The small molecule below binds the protein below.
Small molecule (SMILES): CC(=O)N[C@H]1[C@H](O[C@H]2[C@H](O)[C@@H](NC(C)=O)CO[C@@H]2CO)O[C@H](CO)[C@@H](O)[C@@H]1O

Binding-site contacts:
Ligand atom O6 contacts residue GLN913 of chain 1.C at 3.9 Å.
Ligand atom O7 contacts residue GLN1058 of chain 1.C at 4.0 Å.
Ligand atom O7 contacts residue LEU909 of chain 1.C at 3.3 Å.
Ligand atom C3 contacts residue ASN704 of chain 1.C at 3.8 Å.
Ligand atom O5 contacts residue ASN704 of chain 1.C at 2.4 Å (h-bond).
Ligand atom C1 contacts residue ASN704 of chain 1.C at 1.4 Å.
Ligand atom C4 contacts residue ASN704 of chain 1.C at 4.2 Å.
Ligand atom C5 contacts residue ASN704 of chain 1.C at 3.6 Å.
Ligand atom N2 contacts residue ASN704 of chain 1.C at 2.9 Å (h-bond).
Ligand atom C4 contacts residue LEU909 of chain 1.C at 4.3 Å (hydrophobic).
Ligand atom C7 contacts residue LEU909 of chain 1.C at 3.7 Å (hydrophobic).
Ligand atom C2 contacts residue ASN704 of chain 1.C at 2.5 Å.
Ligand atom C8 contacts residue ASN704 of chain 1.C at 4.5 Å.
Ligand atom C5 contacts residue LEU909 of chain 1.C at 4.1 Å (hydrophobic).
Ligand atom C8 contacts residue LEU909 of chain 1.C at 4.0 Å (hydrophobic).
Ligand atom N2 contacts residue LEU909 of chain 1.C at 4.3 Å.
Ligand atom C7 contacts residue ASN704 of chain 1.C at 3.4 Å.
Ligand atom O7 contacts residue ASN704 of chain 1.C at 3.5 Å (h-bond).
Ligand atom O4 contacts residue LEU909 of chain 1.C at 3.7 Å.
Ligand atom O5 contacts residue GLN1058 of chain 1.C at 4.5 Å.

Sequence of chain 1.C:
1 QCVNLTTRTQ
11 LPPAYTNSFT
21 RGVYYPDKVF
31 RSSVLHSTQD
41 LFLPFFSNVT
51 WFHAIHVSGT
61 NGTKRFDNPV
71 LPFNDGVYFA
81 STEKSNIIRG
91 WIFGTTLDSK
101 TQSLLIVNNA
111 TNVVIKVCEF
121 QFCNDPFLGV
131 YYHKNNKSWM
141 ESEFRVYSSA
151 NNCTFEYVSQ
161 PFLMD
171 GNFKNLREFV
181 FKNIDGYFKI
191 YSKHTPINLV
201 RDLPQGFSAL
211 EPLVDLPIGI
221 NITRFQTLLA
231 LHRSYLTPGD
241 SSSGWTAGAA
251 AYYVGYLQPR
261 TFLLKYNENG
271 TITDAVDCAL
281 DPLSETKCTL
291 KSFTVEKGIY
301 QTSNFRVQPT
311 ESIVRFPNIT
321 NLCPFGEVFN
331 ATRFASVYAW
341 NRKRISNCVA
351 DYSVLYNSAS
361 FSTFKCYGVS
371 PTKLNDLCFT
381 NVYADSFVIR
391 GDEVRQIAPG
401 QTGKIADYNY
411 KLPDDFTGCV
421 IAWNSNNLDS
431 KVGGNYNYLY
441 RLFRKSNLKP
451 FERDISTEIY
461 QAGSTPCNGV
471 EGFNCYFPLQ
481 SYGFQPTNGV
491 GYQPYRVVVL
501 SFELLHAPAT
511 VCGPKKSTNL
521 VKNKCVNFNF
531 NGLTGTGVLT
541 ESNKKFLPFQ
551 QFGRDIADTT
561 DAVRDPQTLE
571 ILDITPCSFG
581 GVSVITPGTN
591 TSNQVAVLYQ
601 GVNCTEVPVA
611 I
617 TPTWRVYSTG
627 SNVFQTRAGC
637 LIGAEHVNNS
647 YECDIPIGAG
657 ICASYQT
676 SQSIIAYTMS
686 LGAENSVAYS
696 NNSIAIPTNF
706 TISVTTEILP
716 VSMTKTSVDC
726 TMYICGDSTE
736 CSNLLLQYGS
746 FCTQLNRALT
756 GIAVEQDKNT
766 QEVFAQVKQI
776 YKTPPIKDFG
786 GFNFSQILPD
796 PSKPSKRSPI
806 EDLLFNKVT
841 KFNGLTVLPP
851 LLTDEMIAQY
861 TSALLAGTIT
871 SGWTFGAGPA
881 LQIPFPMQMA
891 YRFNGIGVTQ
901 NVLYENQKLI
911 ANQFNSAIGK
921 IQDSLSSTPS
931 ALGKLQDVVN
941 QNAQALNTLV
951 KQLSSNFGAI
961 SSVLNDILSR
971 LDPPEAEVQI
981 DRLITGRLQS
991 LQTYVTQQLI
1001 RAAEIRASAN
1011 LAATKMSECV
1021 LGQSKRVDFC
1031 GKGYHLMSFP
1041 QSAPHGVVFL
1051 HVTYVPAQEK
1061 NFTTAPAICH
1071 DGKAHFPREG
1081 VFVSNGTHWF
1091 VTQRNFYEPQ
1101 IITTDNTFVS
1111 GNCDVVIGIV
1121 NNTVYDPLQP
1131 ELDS